This small molecule binds to this protein.
Small molecule (SMILES): OC[C@@H](O)[C@@H](O)[C@H](O)[C@@H](O)CO

Sequence of chain 1.D:
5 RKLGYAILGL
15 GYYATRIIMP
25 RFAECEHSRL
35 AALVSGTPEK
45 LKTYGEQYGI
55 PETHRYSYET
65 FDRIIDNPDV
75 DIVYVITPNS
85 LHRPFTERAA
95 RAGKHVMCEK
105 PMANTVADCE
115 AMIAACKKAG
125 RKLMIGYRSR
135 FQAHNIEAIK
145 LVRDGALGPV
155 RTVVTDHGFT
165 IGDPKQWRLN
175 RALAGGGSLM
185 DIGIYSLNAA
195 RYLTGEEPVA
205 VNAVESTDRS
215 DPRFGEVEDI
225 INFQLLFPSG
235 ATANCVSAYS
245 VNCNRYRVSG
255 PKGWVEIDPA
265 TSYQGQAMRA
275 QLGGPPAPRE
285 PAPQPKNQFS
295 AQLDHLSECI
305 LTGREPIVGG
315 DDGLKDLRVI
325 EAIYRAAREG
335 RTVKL

Binding-site contacts:
Ligand atom O3 contacts residue HIS99 of chain 1.D at 3.3 Å.
Ligand atom O1 contacts residue ASP75 of chain 1.D at 4.3 Å.
Ligand atom C6 contacts residue LEU7 of chain 1.D at 4.5 Å (hydrophobic).
Ligand atom C1 contacts residue ASP75 of chain 1.D at 4.2 Å.
Ligand atom O4 contacts residue HIS99 of chain 1.D at 2.8 Å (h-bond).
Ligand atom C2 contacts residue ASP75 of chain 1.D at 4.2 Å.
Ligand atom C1 contacts residue ARG125 of chain 1.D at 4.4 Å.
Ligand atom O6 contacts residue ASP75 of chain 1.D at 3.7 Å.
Ligand atom C1 contacts residue GLY97 of chain 1.D at 3.4 Å.
Ligand atom O4 contacts residue ARG125 of chain 1.D at 4.5 Å.
Ligand atom C6 contacts residue ASP75 of chain 1.D at 3.7 Å.
Ligand atom O1 contacts residue VAL74 of chain 1.D at 3.4 Å (h-bond).
Ligand atom C2 contacts residue ARG125 of chain 1.D at 4.5 Å.
Ligand atom O5 contacts residue ILE304 of chain 1.D at 3.8 Å.
Ligand atom O4 contacts residue ILE304 of chain 1.D at 4.3 Å.
Ligand atom O2 contacts residue GLY97 of chain 1.D at 4.3 Å.
Ligand atom C3 contacts residue ASP75 of chain 1.D at 3.5 Å.
Ligand atom C3 contacts residue HIS99 of chain 1.D at 4.2 Å.
Ligand atom O3 contacts residue ASP75 of chain 1.D at 3.1 Å (salt-bridge).
Ligand atom O1 contacts residue LYS98 of chain 1.D at 3.4 Å (salt-bridge).
Ligand atom C2 contacts residue GLY97 of chain 1.D at 4.5 Å.
Ligand atom O1 contacts residue GLY97 of chain 1.D at 4.0 Å.
Ligand atom C4 contacts residue HIS99 of chain 1.D at 4.0 Å.
Ligand atom C1 contacts residue VAL74 of chain 1.D at 4.2 Å (hydrophobic).
Ligand atom O2 contacts residue ARG125 of chain 1.D at 3.2 Å (salt-bridge).